This small molecule binds to this protein.
Small molecule (SMILES): CC(=O)N[C@@H]1[C@@H](O)[C@H](O)[C@@H](CO)O[C@H]1O

Binding-site contacts:
Ligand atom C5 contacts residue ASN301 of chain 1.A at 3.8 Å.
Ligand atom O7 contacts residue ASN301 of chain 1.A at 3.8 Å.
Ligand atom C4 contacts residue ASN301 of chain 1.A at 4.3 Å.
Ligand atom C7 contacts residue ASN301 of chain 1.A at 3.5 Å.
Ligand atom C8 contacts residue ASN301 of chain 1.A at 4.2 Å.
Ligand atom C8 contacts residue GLU300 of chain 1.A at 3.1 Å.
Ligand atom N2 contacts residue ASN301 of chain 1.A at 2.9 Å (h-bond).
Ligand atom O5 contacts residue ASN301 of chain 1.A at 2.4 Å (h-bond).
Ligand atom O7 contacts residue ASN299 of chain 1.A at 3.6 Å.
Ligand atom C3 contacts residue ASN301 of chain 1.A at 3.8 Å.
Ligand atom C7 contacts residue ASN299 of chain 1.A at 3.9 Å.
Ligand atom C8 contacts residue ASN299 of chain 1.A at 3.5 Å.
Ligand atom C2 contacts residue ASN301 of chain 1.A at 2.5 Å.
Ligand atom C1 contacts residue ASN301 of chain 1.A at 1.5 Å.

Sequence of chain 1.A:
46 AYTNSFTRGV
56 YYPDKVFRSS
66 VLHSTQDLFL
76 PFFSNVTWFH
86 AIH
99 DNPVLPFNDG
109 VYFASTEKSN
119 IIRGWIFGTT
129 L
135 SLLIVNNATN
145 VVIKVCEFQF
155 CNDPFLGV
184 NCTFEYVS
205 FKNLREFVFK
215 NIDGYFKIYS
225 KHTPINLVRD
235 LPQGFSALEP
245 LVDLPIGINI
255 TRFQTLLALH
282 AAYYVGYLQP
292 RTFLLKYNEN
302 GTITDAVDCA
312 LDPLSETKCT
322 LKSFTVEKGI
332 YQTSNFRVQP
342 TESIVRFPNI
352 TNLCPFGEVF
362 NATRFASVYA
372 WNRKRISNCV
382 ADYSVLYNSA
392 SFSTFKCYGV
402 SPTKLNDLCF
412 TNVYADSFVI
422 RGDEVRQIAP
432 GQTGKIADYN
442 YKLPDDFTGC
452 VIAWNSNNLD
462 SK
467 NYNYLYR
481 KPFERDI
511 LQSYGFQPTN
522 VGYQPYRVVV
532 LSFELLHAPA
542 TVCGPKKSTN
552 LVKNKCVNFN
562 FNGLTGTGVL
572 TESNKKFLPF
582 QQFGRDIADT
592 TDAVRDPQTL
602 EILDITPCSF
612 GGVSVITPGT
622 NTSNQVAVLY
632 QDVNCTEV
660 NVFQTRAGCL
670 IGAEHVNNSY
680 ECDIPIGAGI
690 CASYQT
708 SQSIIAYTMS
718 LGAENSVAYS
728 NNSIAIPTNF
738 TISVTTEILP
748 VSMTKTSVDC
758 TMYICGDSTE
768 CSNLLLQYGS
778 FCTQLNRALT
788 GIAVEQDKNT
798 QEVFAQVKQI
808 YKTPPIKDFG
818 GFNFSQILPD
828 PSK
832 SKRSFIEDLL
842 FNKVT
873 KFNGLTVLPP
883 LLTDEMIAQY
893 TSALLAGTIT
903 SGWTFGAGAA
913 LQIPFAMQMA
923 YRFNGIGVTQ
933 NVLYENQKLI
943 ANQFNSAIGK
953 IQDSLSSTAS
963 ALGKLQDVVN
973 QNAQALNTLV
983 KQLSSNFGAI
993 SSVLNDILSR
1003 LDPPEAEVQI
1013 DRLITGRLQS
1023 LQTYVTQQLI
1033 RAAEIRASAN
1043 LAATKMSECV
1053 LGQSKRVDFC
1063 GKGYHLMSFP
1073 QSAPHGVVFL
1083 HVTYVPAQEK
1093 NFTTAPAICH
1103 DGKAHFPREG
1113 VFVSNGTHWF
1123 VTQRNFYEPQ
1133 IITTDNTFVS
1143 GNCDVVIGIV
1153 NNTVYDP